Sequence of chain 1.C:
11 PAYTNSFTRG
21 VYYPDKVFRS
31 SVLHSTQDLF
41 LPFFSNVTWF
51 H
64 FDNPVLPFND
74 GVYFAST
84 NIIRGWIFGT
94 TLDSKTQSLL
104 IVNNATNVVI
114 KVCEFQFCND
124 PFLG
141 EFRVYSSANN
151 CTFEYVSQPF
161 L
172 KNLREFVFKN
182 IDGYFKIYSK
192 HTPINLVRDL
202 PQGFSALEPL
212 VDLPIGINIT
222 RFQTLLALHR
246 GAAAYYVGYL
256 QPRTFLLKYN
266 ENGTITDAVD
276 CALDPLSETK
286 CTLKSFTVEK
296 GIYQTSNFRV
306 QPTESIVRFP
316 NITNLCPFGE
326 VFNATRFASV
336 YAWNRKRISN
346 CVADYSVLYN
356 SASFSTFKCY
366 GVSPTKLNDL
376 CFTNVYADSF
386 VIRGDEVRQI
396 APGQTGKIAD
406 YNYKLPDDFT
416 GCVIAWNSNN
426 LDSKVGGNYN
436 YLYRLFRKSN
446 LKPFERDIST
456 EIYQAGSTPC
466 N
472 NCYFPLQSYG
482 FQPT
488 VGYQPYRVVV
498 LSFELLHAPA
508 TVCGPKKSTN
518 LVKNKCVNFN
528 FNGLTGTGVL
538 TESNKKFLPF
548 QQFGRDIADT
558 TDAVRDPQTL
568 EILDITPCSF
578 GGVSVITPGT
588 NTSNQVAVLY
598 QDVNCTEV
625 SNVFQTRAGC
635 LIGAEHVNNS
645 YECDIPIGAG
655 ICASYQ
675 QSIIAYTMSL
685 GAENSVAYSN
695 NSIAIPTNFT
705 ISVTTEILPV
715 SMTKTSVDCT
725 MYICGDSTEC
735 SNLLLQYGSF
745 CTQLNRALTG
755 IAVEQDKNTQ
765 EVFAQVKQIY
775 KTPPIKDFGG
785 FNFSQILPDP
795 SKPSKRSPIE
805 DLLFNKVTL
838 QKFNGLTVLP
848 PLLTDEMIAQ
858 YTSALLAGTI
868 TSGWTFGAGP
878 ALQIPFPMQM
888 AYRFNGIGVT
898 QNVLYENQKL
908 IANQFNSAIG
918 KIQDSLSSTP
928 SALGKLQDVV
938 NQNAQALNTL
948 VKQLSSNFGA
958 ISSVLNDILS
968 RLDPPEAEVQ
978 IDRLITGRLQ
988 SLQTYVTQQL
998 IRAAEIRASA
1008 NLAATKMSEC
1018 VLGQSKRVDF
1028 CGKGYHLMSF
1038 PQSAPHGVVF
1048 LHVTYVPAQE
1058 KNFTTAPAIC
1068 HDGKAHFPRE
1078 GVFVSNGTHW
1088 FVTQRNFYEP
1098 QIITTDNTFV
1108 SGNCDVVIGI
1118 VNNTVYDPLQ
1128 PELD

The protein below binds the small molecule below.
Small molecule (SMILES): CC(=O)N[C@H]1[C@H](O[C@H]2[C@H](O)[C@@H](NC(C)=O)CO[C@@H]2CO)O[C@H](CO)[C@@H](O)[C@@H]1O

Binding-site contacts:
Ligand atom C7 contacts residue ASN316 of chain 1.C at 3.7 Å.
Ligand atom C1 contacts residue GLN565 of chain 1.C at 4.1 Å.
Ligand atom C1 contacts residue ASN316 of chain 1.C at 1.4 Å.
Ligand atom N2 contacts residue ASN316 of chain 1.C at 3.5 Å (h-bond).
Ligand atom O4 contacts residue GLN565 of chain 1.C at 4.1 Å.
Ligand atom N2 contacts residue GLN565 of chain 1.C at 3.9 Å.
Ligand atom C3 contacts residue ASN316 of chain 1.C at 3.5 Å.
Ligand atom C3 contacts residue GLN565 of chain 1.C at 3.6 Å.
Ligand atom O6 contacts residue ASN316 of chain 1.C at 3.0 Å (h-bond).
Ligand atom C4 contacts residue ASN316 of chain 1.C at 3.5 Å.
Ligand atom C6 contacts residue ASN316 of chain 1.C at 3.1 Å.
Ligand atom O5 contacts residue GLN565 of chain 1.C at 3.2 Å.
Ligand atom C5 contacts residue GLN565 of chain 1.C at 3.9 Å.
Ligand atom C2 contacts residue GLN565 of chain 1.C at 4.3 Å.
Ligand atom C4 contacts residue GLN565 of chain 1.C at 4.4 Å.
Ligand atom C5 contacts residue ASN316 of chain 1.C at 3.1 Å.
Ligand atom O7 contacts residue ASN316 of chain 1.C at 3.3 Å.
Ligand atom O5 contacts residue ASN316 of chain 1.C at 2.4 Å (h-bond).
Ligand atom C2 contacts residue ASN316 of chain 1.C at 2.5 Å.
Ligand atom O3 contacts residue GLN565 of chain 1.C at 3.8 Å.